Binding-site contacts:
Ligand atom N2 contacts residue ASN65 of chain 2.A at 2.9 Å (h-bond).
Ligand atom C4 contacts residue ASN65 of chain 2.A at 4.2 Å.
Ligand atom C3 contacts residue ASN65 of chain 2.A at 3.7 Å.
Ligand atom C5 contacts residue ASN65 of chain 2.A at 3.7 Å.
Ligand atom N2 contacts residue TRP357 of chain 2.A at 3.4 Å.
Ligand atom C8 contacts residue TRP357 of chain 2.A at 3.4 Å (hydrophobic).
Ligand atom C2 contacts residue ASN65 of chain 2.A at 2.4 Å.
Ligand atom C3 contacts residue TRP357 of chain 2.A at 4.2 Å (hydrophobic).
Ligand atom C1 contacts residue TRP357 of chain 2.A at 3.8 Å (hydrophobic).
Ligand atom O5 contacts residue TRP357 of chain 2.A at 4.5 Å.
Ligand atom C7 contacts residue ASN65 of chain 2.A at 3.7 Å.
Ligand atom C1 contacts residue ASN65 of chain 2.A at 1.5 Å.
Ligand atom O7 contacts residue ASN65 of chain 2.A at 4.0 Å.
Ligand atom O5 contacts residue ASN65 of chain 2.A at 2.4 Å (h-bond).
Ligand atom C2 contacts residue TRP357 of chain 2.A at 4.1 Å (hydrophobic).
Ligand atom C7 contacts residue TRP357 of chain 2.A at 3.9 Å (hydrophobic).

This small molecule binds to this protein.
Small molecule (SMILES): CC(=O)N[C@@H]1[C@@H](O)[C@H](O)[C@@H](CO)O[C@H]1O

Sequence of chain 2.A:
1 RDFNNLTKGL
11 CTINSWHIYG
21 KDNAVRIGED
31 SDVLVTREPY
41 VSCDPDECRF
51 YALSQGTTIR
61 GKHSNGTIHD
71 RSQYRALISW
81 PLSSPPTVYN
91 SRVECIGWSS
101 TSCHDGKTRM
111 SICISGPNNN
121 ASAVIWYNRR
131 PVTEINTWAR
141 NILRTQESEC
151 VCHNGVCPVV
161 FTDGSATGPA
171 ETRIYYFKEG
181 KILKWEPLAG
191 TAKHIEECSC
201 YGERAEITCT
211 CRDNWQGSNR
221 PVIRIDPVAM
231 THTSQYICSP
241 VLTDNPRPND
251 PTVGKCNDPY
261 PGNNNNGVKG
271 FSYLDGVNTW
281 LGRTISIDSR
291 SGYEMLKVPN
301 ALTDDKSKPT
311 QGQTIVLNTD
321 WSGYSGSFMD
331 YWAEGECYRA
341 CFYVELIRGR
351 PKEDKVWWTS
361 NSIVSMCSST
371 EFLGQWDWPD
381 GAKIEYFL